Binding-site contacts:
Ligand atom N4 contacts residue ASP150 of chain 1.A at 2.6 Å (salt-bridge).
Ligand atom C7 contacts residue ASP150 of chain 1.A at 3.5 Å.
Ligand atom C16 contacts residue GLY29 of chain 1.A at 3.8 Å.
Ligand atom C13 contacts residue TYR179 of chain 1.A at 3.8 Å (hydrophobic).
Ligand atom C contacts residue ASP115 of chain 1.A at 3.6 Å.
Ligand atom N2 contacts residue ILE116 of chain 1.A at 3.4 Å (h-bond).
Ligand atom C10 contacts residue ASP150 of chain 1.A at 3.7 Å.
Ligand atom N2 contacts residue ILE62 of chain 1.A at 3.7 Å.
Ligand atom C6 contacts residue ILE62 of chain 1.A at 3.5 Å (hydrophobic).
Ligand atom C6 contacts residue SER151 of chain 1.A at 3.4 Å.
Ligand atom N3 contacts residue ASP150 of chain 1.A at 3.4 Å (salt-bridge).
Ligand atom C3 contacts residue PRO168 of chain 1.A at 3.5 Å (hydrophobic).
Ligand atom C3 contacts residue ILE116 of chain 1.A at 3.8 Å (hydrophobic).
Ligand atom C contacts residue GLY29 of chain 1.A at 3.4 Å.
Ligand atom C1 contacts residue ASP115 of chain 1.A at 3.8 Å.
Ligand atom C9 contacts residue TYR179 of chain 1.A at 3.5 Å (hydrophobic).
Ligand atom O1 contacts residue PRO168 of chain 1.A at 3.6 Å.
Ligand atom C7 contacts residue PHE201 of chain 1.A at 3.6 Å (hydrophobic).
Ligand atom C8 contacts residue ASP150 of chain 1.A at 3.6 Å.
Ligand atom C8 contacts residue TYR179 of chain 1.A at 3.4 Å (hydrophobic).
Ligand atom O4 contacts residue ILE116 of chain 1.A at 3.4 Å.
Ligand atom N1 contacts residue PRO168 of chain 1.A at 3.6 Å.
Ligand atom O1 contacts residue SER63 of chain 1.A at 3.2 Å.
Ligand atom O contacts residue GLY65 of chain 1.A at 3.7 Å.
Ligand atom O contacts residue ASP115 of chain 1.A at 2.7 Å (salt-bridge).
Ligand atom N4 contacts residue PHE201 of chain 1.A at 3.8 Å.
Ligand atom C6 contacts residue ILE116 of chain 1.A at 3.7 Å (hydrophobic).
Ligand atom N contacts residue ILE116 of chain 1.A at 3.6 Å.
Ligand atom C5 contacts residue ILE116 of chain 1.A at 3.7 Å (hydrophobic).
Ligand atom C2 contacts residue ASP115 of chain 1.A at 3.4 Å.
Ligand atom O4 contacts residue ASP115 of chain 1.A at 2.6 Å (salt-bridge).
Ligand atom C6 contacts residue CYS149 of chain 1.A at 3.7 Å (hydrophobic).
Ligand atom C14 contacts residue TYR179 of chain 1.A at 3.5 Å (hydrophobic).
Ligand atom N4 contacts residue TYR179 of chain 1.A at 3.8 Å.
Ligand atom C16 contacts residue ASP115 of chain 1.A at 3.5 Å.
Ligand atom N3 contacts residue SER151 of chain 1.A at 3.0 Å (h-bond).
Ligand atom N3 contacts residue PHE201 of chain 1.A at 3.8 Å.
Ligand atom O1 contacts residue ASP115 of chain 1.A at 3.8 Å.
Ligand atom N2 contacts residue ASP115 of chain 1.A at 3.7 Å.
Ligand atom O3 contacts residue TYR31 of chain 1.A at 3.8 Å.

A protein and the small-molecule ligand that binds it are described below.
Small molecule (SMILES): OC[C@H]1O[C@@H](n2cnc3c(NCc4ccc(O)cc4)ncnc32)[C@H](O)[C@@H]1O

Sequence of chain 1.A:
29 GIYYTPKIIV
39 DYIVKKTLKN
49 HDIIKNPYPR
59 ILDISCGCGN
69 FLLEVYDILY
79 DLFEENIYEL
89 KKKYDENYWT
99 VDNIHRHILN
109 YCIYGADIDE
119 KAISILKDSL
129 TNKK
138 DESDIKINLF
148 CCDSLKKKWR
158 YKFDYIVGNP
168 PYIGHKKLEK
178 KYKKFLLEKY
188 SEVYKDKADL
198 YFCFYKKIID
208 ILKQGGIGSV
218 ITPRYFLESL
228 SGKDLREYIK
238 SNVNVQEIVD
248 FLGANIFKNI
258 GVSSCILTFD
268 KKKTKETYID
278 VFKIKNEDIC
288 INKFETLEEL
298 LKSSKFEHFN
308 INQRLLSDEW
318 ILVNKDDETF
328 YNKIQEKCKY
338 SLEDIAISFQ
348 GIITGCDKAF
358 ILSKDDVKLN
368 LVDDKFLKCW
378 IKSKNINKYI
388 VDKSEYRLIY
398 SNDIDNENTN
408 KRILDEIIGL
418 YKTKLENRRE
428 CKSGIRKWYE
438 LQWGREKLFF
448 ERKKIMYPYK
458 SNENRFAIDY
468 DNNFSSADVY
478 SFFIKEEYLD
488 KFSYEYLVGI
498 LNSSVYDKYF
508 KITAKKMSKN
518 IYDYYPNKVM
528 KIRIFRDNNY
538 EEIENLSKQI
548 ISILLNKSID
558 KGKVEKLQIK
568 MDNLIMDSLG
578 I